Binding-site contacts:
Ligand atom N2 contacts residue GLN1071 of chain 1.A at 4.4 Å.
Ligand atom C2 contacts residue ASN717 of chain 1.A at 2.5 Å.
Ligand atom C4 contacts residue ASN717 of chain 1.A at 4.2 Å.
Ligand atom C6 contacts residue GLN926 of chain 1.A at 3.8 Å.
Ligand atom C3 contacts residue ASN717 of chain 1.A at 3.8 Å.
Ligand atom O7 contacts residue LEU922 of chain 1.A at 4.4 Å.
Ligand atom O6 contacts residue THR719 of chain 1.A at 3.8 Å.
Ligand atom O7 contacts residue ASN717 of chain 1.A at 3.7 Å.
Ligand atom C3 contacts residue LEU922 of chain 1.A at 4.4 Å (hydrophobic).
Ligand atom C7 contacts residue ASN717 of chain 1.A at 3.5 Å.
Ligand atom C1 contacts residue ASN717 of chain 1.A at 1.4 Å.
Ligand atom N2 contacts residue ASN717 of chain 1.A at 2.9 Å (h-bond).
Ligand atom O5 contacts residue ASN717 of chain 1.A at 2.4 Å (h-bond).
Ligand atom C5 contacts residue LEU922 of chain 1.A at 3.9 Å (hydrophobic).
Ligand atom C5 contacts residue ASN717 of chain 1.A at 3.7 Å.
Ligand atom C4 contacts residue LEU922 of chain 1.A at 4.3 Å (hydrophobic).
Ligand atom O6 contacts residue GLN926 of chain 1.A at 3.2 Å (h-bond).
Ligand atom O4 contacts residue LEU922 of chain 1.A at 3.9 Å.

Sequence of chain 1.A:
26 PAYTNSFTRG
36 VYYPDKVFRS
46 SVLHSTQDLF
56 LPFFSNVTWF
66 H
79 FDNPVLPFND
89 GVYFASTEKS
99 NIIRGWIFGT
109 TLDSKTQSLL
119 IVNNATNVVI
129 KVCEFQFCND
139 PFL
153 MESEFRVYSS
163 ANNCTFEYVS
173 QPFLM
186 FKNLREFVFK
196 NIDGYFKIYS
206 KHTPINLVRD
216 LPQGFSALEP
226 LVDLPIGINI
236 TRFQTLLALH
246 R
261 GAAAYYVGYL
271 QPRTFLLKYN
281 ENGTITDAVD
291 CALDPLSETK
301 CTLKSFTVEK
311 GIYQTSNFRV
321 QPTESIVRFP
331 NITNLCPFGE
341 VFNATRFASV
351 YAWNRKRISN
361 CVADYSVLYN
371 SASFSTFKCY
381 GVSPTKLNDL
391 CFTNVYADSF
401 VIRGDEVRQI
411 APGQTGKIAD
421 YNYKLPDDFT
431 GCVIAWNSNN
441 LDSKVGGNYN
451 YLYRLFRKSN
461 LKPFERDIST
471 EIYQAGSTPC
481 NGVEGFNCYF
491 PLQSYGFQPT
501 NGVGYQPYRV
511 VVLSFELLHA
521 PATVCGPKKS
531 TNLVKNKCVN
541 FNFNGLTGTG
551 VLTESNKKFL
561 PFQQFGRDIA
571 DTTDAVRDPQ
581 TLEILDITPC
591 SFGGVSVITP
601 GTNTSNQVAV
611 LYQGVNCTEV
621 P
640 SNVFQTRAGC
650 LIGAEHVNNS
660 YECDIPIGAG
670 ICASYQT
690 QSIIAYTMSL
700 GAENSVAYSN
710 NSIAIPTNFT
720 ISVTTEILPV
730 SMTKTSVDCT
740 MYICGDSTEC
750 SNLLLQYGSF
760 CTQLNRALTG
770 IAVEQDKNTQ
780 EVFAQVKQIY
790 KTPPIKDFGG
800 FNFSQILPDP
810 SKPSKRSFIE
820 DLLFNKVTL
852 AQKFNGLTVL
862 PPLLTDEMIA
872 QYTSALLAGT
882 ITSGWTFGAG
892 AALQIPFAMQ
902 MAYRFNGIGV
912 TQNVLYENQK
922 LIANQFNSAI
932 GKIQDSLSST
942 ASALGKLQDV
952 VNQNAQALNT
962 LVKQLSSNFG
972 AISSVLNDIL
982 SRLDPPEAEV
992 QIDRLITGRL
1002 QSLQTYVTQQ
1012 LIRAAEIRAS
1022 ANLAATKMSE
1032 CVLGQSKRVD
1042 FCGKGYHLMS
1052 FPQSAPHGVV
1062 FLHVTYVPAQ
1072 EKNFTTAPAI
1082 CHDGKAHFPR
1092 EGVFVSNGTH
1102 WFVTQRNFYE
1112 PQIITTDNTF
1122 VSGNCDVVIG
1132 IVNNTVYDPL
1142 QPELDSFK

The small molecule below binds the protein below.
Small molecule (SMILES): CC(=O)N[C@H]1[C@H](O[C@H]2[C@H](O)[C@@H](NC(C)=O)CO[C@@H]2CO)O[C@H](CO)[C@@H](O)[C@@H]1O